Sequence of chain 1.B:
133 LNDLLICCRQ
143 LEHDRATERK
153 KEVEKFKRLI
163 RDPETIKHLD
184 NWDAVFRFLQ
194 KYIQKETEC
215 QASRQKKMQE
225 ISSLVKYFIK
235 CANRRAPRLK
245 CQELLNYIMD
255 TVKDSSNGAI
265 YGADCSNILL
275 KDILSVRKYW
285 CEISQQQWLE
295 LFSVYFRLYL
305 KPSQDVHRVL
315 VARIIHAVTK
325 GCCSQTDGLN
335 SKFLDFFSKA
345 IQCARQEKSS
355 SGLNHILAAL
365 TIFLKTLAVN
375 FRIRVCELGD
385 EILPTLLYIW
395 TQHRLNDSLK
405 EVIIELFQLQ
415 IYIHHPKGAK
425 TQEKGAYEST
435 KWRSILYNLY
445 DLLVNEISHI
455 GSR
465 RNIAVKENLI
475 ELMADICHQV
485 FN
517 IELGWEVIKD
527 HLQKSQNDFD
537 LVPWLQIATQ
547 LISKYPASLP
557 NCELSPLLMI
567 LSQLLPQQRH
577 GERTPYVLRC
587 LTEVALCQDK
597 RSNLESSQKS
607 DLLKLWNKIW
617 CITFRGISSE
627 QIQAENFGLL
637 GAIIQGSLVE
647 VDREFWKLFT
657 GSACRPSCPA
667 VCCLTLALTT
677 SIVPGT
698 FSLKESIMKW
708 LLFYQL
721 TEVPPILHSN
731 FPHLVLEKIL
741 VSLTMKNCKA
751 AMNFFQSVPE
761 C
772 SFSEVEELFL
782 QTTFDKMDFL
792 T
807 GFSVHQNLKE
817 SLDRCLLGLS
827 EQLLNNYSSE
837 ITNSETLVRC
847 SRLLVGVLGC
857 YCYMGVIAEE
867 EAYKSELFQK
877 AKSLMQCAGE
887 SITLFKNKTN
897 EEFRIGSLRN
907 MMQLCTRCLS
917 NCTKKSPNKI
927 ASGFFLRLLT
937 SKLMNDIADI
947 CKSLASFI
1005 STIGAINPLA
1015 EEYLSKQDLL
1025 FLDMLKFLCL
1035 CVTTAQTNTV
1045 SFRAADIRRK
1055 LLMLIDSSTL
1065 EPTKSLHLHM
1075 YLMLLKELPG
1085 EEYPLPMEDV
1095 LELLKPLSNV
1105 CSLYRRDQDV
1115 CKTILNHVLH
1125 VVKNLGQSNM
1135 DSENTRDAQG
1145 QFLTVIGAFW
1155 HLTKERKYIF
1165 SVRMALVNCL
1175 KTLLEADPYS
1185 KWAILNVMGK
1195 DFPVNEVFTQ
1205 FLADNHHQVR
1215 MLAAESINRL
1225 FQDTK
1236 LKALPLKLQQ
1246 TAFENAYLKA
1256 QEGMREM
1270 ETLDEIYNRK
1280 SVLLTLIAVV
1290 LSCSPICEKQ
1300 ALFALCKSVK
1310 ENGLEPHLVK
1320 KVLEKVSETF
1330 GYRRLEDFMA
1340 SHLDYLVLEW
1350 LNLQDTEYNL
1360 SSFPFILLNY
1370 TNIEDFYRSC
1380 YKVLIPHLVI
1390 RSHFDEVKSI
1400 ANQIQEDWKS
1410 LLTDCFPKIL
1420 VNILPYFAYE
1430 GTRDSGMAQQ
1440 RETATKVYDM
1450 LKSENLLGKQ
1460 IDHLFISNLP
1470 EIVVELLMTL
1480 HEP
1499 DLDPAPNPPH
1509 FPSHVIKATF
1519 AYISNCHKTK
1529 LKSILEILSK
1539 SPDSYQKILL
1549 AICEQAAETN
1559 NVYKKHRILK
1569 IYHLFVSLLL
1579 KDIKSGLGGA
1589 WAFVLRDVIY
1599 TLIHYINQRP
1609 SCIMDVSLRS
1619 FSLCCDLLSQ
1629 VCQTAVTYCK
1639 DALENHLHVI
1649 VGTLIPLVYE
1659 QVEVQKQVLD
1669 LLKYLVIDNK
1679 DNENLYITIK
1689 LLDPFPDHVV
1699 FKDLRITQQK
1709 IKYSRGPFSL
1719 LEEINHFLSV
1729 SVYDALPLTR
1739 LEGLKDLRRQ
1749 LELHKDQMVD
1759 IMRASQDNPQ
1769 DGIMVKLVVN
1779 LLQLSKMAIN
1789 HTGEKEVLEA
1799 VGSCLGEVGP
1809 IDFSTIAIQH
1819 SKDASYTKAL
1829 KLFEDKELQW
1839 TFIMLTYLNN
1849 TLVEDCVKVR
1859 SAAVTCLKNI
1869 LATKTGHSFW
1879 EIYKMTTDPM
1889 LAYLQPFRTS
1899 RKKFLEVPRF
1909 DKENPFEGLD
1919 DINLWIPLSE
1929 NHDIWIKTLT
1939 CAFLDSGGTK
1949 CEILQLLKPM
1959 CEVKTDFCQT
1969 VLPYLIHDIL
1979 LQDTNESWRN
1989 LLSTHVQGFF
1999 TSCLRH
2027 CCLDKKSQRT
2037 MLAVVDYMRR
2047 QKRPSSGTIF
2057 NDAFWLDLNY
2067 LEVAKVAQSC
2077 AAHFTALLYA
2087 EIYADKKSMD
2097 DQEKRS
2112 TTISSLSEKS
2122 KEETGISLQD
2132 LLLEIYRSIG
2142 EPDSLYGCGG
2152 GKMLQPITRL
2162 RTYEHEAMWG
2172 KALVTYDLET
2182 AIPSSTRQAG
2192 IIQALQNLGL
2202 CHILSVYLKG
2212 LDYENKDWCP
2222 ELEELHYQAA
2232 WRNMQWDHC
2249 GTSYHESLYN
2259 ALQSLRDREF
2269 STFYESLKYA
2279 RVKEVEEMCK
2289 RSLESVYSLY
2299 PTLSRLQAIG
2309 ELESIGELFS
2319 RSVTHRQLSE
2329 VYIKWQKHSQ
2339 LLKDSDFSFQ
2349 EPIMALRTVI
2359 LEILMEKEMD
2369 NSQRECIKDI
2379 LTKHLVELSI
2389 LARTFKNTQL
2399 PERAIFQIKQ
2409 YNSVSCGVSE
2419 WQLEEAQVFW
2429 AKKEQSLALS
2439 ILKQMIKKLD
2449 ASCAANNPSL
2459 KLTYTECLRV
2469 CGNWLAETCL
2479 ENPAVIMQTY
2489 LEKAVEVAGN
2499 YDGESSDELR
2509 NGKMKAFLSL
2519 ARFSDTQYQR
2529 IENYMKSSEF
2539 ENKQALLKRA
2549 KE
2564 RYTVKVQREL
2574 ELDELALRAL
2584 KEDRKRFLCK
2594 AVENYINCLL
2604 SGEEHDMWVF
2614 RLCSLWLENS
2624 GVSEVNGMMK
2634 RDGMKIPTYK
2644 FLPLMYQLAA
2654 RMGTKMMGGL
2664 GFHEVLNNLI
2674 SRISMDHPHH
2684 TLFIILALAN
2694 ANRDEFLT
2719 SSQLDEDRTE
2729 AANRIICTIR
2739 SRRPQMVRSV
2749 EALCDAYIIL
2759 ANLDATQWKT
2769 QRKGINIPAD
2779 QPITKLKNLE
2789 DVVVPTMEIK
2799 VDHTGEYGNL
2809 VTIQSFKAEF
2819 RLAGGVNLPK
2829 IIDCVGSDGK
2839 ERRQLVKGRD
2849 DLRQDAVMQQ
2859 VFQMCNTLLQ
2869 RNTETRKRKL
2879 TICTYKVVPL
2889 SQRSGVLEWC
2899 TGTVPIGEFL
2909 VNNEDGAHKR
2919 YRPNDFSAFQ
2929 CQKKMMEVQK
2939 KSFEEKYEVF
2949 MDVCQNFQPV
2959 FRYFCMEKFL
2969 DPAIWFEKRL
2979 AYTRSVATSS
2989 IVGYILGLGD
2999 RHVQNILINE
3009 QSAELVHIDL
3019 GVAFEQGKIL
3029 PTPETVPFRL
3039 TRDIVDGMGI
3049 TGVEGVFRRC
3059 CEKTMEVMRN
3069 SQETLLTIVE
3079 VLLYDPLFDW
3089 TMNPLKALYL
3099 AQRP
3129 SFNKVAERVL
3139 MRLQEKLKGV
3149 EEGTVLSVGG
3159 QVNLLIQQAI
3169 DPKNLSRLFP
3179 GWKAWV

Binding-site contacts:
Ligand atom PG contacts residue ASP3017 of chain 1.B at 3.5 Å.
Ligand atom C2 contacts residue CYS2898 of chain 1.B at 3.4 Å (hydrophobic).
Ligand atom N3 contacts residue LEU3005 of chain 1.B at 3.7 Å.
Ligand atom O3G contacts residue ASP2848 of chain 1.B at 3.8 Å.
Ligand atom C2 contacts residue TRP2897 of chain 1.B at 3.6 Å (hydrophobic).
Ligand atom N7 contacts residue LEU2843 of chain 1.B at 3.5 Å.
Ligand atom N1 contacts residue CYS2898 of chain 1.B at 3.0 Å (h-bond).
Ligand atom O2G contacts residue TYR3097 of chain 1.B at 2.4 Å (h-bond).
Ligand atom C8 contacts residue LEU2843 of chain 1.B at 3.7 Å (hydrophobic).
Ligand atom C2 contacts residue LEU3005 of chain 1.B at 3.5 Å (hydrophobic).
Ligand atom PG contacts residue TYR3097 of chain 1.B at 3.6 Å.
Ligand atom O1G contacts residue ASP2848 of chain 1.B at 3.8 Å.
Ligand atom O1G contacts residue ASP3017 of chain 1.B at 2.9 Å (salt-bridge).
Ligand atom C1' contacts residue TRP2897 of chain 1.B at 3.8 Å (hydrophobic).
Ligand atom C6 contacts residue GLU2896 of chain 1.B at 3.6 Å.
Ligand atom N6 contacts residue GLU2896 of chain 1.B at 2.8 Å (salt-bridge).
Ligand atom O1A contacts residue LYS2845 of chain 1.B at 3.5 Å (salt-bridge).
Ligand atom O1B contacts residue ASN2825 of chain 1.B at 3.8 Å.
Ligand atom C3' contacts residue GLN3002 of chain 1.B at 3.9 Å.
Ligand atom N7 contacts residue ILE3016 of chain 1.B at 3.6 Å.
Ligand atom O3A contacts residue LYS2845 of chain 1.B at 3.2 Å (salt-bridge).
Ligand atom N6 contacts residue TYR2883 of chain 1.B at 3.7 Å.
Ligand atom N1 contacts residue LEU3005 of chain 1.B at 3.8 Å.
Ligand atom C5' contacts residue GLY2822 of chain 1.B at 3.3 Å.
Ligand atom N3B contacts residue ASP3017 of chain 1.B at 2.9 Å (salt-bridge).
Ligand atom N9 contacts residue TRP2897 of chain 1.B at 3.7 Å.
Ligand atom N3B contacts residue MG1 of chain 1.G at 3.6 Å.
Ligand atom N3 contacts residue TRP2897 of chain 1.B at 3.3 Å.
Ligand atom C4 contacts residue TRP2897 of chain 1.B at 3.5 Å (hydrophobic).
Ligand atom PA contacts residue LYS2845 of chain 1.B at 3.3 Å.
Ligand atom O3' contacts residue GLN3002 of chain 1.B at 2.8 Å (h-bond).
Ligand atom O2' contacts residue PRO2903 of chain 1.B at 3.4 Å.
Ligand atom O2A contacts residue LYS2845 of chain 1.B at 2.8 Å (salt-bridge).
Ligand atom C5 contacts residue LEU2843 of chain 1.B at 3.9 Å (hydrophobic).
Ligand atom O2B contacts residue MG1 of chain 1.G at 3.2 Å.
Ligand atom N1 contacts residue TRP2897 of chain 1.B at 3.7 Å.
Ligand atom C8 contacts residue ILE3016 of chain 1.B at 3.5 Å (hydrophobic).
Ligand atom O3G contacts residue TYR3097 of chain 1.B at 3.8 Å.
Ligand atom N1 contacts residue GLU2896 of chain 1.B at 3.8 Å.
Ligand atom N6 contacts residue LEU2895 of chain 1.B at 3.3 Å.

This small molecule binds to this protein.
Small molecule (SMILES): Nc1ncnc2c1ncn2[C@@H]1O[C@H](CO[P](=O)(O)O[P](=O)(O)NP(=O)(O)O)[C@@H](O)[C@H]1O